Binding-site contacts:
Ligand atom CG contacts residue ASP53 of chain 1.F at 3.6 Å.
Ligand atom O contacts residue LEU98 of chain 1.E at 3.3 Å.
Ligand atom CG contacts residue TYR37 of chain 1.E at 3.6 Å (hydrophobic).
Ligand atom CA contacts residue ASP53 of chain 1.F at 3.5 Å.
Ligand atom CG contacts residue TYR56 of chain 1.F at 3.6 Å (hydrophobic).
Ligand atom CB contacts residue ASP53 of chain 1.F at 3.6 Å.
Ligand atom CZ contacts residue ASP99 of chain 1.F at 3.5 Å.
Ligand atom OD2 contacts residue LEU54 of chain 1.F at 2.7 Å (h-bond).
Ligand atom O contacts residue HIS31 of chain 1.E at 2.9 Å (h-bond).
Ligand atom NE contacts residue ASP31 of chain 1.F at 3.5 Å (salt-bridge).
Ligand atom CB contacts residue ASP53 of chain 1.F at 3.3 Å.
Ligand atom CB contacts residue ASN96 of chain 1.E at 3.6 Å.
Ligand atom N contacts residue ASP53 of chain 1.F at 2.8 Å (salt-bridge).
Ligand atom NH1 contacts residue ASN96 of chain 1.E at 3.6 Å.
Ligand atom OD2 contacts residue ASP53 of chain 1.F at 3.5 Å.
Ligand atom OD2 contacts residue SER52 of chain 1.F at 2.8 Å (h-bond).
Ligand atom CA contacts residue TRP101 of chain 1.F at 3.5 Å (hydrophobic).
Ligand atom CG contacts residue HIS31 of chain 1.E at 3.5 Å.
Ligand atom OG contacts residue THR97 of chain 1.E at 3.2 Å (h-bond).
Ligand atom NH2 contacts residue ASP31 of chain 1.F at 3.4 Å (salt-bridge).
Ligand atom NE2 contacts residue ASN32 of chain 1.E at 3.1 Å (h-bond).
Ligand atom N contacts residue THR97 of chain 1.E at 3.4 Å (h-bond).
Ligand atom N contacts residue TYR59 of chain 1.F at 3.0 Å (h-bond).
Ligand atom O contacts residue TRP101 of chain 1.F at 3.3 Å (h-bond).
Ligand atom CG contacts residue THR97 of chain 1.E at 3.6 Å.
Ligand atom NH1 contacts residue TRP101 of chain 1.F at 3.1 Å.
Ligand atom CD contacts residue ASN32 of chain 1.E at 3.2 Å.
Ligand atom OD1 contacts residue TYR56 of chain 1.F at 3.5 Å.
Ligand atom CA contacts residue TYR59 of chain 1.F at 3.6 Å (hydrophobic).
Ligand atom O contacts residue VAL99 of chain 1.E at 2.7 Å (h-bond).
Ligand atom OD2 contacts residue TYR56 of chain 1.F at 3.6 Å (h-bond).
Ligand atom NH2 contacts residue ASP99 of chain 1.F at 2.8 Å (salt-bridge).
Ligand atom OE1 contacts residue ASN32 of chain 1.E at 2.8 Å (h-bond).
Ligand atom CB contacts residue ASN33 of chain 1.E at 3.6 Å.
Ligand atom C contacts residue ASP53 of chain 1.F at 3.5 Å.
Ligand atom OG contacts residue ASN96 of chain 1.E at 2.4 Å (h-bond).
Ligand atom NH1 contacts residue ASP102 of chain 1.F at 3.3 Å (salt-bridge).
Ligand atom NH1 contacts residue ASP99 of chain 1.F at 3.3 Å (salt-bridge).
Ligand atom OE1 contacts residue THR57 of chain 1.F at 2.7 Å (h-bond).
Ligand atom N contacts residue ASP53 of chain 1.F at 3.2 Å (salt-bridge).

Sequence of chain 1.F:
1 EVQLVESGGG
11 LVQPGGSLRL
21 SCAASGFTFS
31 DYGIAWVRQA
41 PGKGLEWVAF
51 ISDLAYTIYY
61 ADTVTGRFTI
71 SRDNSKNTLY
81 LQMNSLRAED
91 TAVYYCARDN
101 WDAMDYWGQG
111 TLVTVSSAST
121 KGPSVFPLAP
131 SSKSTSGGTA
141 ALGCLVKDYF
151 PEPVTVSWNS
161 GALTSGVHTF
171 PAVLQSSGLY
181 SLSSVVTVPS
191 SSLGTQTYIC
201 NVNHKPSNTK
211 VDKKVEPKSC

The small molecule below binds the protein below.
Small molecule (SMILES): CC(C)C[C@@H](C=O)NC(=O)[C@@H](NC(=O)[C@H](CCCN=C(N)N)NC(=O)[C@H](CC(=O)O)NC(=O)[C@@H]1CCCN1C(=O)[C@H](C)NC(=O)[C@H](CCCN=C(N)N)NC(=O)[C@H](CCC(N)=O)NC(=O)[C@H](CO)NC(=O)[C@H](CCC(N)=O)NC(=O)[C@H](C)N)C(C)C

Sequence of chain 1.E:
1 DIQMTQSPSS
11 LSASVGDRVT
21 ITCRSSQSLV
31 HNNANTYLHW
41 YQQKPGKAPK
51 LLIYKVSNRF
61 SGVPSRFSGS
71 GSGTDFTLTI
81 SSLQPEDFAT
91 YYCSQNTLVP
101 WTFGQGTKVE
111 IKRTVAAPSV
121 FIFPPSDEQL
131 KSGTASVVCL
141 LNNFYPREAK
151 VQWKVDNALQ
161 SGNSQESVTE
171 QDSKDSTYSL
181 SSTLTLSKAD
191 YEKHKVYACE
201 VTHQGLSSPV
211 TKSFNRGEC